This protein binds this small molecule.
Small molecule (SMILES): CC(C)CCC[C@@H](C)[C@H]1CC[C@H]2[C@@H]3CC=C4C[C@@H](O)CC[C@]4(C)[C@H]3CC[C@]12C

Sequence of chain 1.D:
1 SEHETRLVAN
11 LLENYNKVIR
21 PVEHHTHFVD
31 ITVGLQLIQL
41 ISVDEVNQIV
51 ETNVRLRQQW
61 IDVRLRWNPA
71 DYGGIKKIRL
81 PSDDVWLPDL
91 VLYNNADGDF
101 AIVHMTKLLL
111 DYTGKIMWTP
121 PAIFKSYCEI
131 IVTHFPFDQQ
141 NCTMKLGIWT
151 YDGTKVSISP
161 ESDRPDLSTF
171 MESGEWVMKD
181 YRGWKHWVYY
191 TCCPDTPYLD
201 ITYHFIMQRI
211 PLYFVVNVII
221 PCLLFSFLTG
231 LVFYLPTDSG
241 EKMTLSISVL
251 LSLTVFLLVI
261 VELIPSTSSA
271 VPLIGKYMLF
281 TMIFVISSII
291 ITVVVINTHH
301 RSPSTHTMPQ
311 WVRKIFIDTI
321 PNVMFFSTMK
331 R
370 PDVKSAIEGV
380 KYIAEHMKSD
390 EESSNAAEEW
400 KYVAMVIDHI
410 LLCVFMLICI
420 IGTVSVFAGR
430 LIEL

Binding-site contacts:
Ligand atom C4 contacts residue TYR234 of chain 1.D at 4.4 Å (hydrophobic).
Ligand atom C27 contacts residue LEU438 of chain 1.C at 4.4 Å (hydrophobic).
Ligand atom C3 contacts residue THR328 of chain 1.D at 4.5 Å.
Ligand atom C2 contacts residue TYR234 of chain 1.D at 3.9 Å (hydrophobic).
Ligand atom C4 contacts residue LEU304 of chain 1.C at 4.4 Å (hydrophobic).
Ligand atom C27 contacts residue VAL442 of chain 1.C at 3.8 Å (hydrophobic).
Ligand atom C19 contacts residue VAL300 of chain 1.C at 3.8 Å (hydrophobic).
Ligand atom C18 contacts residue VAL300 of chain 1.C at 4.2 Å (hydrophobic).
Ligand atom O1 contacts residue TYR234 of chain 1.D at 4.3 Å.
Ligand atom O1 contacts residue THR328 of chain 1.D at 3.1 Å.
Ligand atom C7 contacts residue PHE322 of chain 1.C at 4.3 Å (hydrophobic).
Ligand atom C16 contacts residue PHE439 of chain 1.C at 3.9 Å (hydrophobic).
Ligand atom C18 contacts residue PHE439 of chain 1.C at 4.3 Å (hydrophobic).
Ligand atom C7 contacts residue TRP317 of chain 1.C at 4.4 Å (hydrophobic).
Ligand atom O1 contacts residue ARG307 of chain 1.C at 3.5 Å (salt-bridge).
Ligand atom C15 contacts residue PHE322 of chain 1.C at 4.2 Å (hydrophobic).
Ligand atom C19 contacts residue TYR234 of chain 1.D at 3.8 Å (hydrophobic).
Ligand atom C5 contacts residue ILE318 of chain 1.C at 4.5 Å (hydrophobic).
Ligand atom C4 contacts residue ARG307 of chain 1.C at 3.7 Å.
Ligand atom C6 contacts residue TRP317 of chain 1.C at 4.2 Å (hydrophobic).
Ligand atom C8 contacts residue VAL300 of chain 1.C at 4.4 Å (hydrophobic).
Ligand atom C22 contacts residue PHE439 of chain 1.C at 4.1 Å (hydrophobic).
Ligand atom C3 contacts residue TYR234 of chain 1.D at 4.4 Å (hydrophobic).
Ligand atom C15 contacts residue PHE439 of chain 1.C at 3.8 Å (hydrophobic).
Ligand atom C18 contacts residue LEU297 of chain 1.C at 4.3 Å (hydrophobic).
Ligand atom C3 contacts residue ARG307 of chain 1.C at 4.1 Å.
Ligand atom C4 contacts residue ILE318 of chain 1.C at 4.0 Å (hydrophobic).
Ligand atom C6 contacts residue ILE318 of chain 1.C at 4.0 Å (hydrophobic).
Ligand atom C6 contacts residue LEU304 of chain 1.C at 4.3 Å (hydrophobic).

Sequence of chain 1.C:
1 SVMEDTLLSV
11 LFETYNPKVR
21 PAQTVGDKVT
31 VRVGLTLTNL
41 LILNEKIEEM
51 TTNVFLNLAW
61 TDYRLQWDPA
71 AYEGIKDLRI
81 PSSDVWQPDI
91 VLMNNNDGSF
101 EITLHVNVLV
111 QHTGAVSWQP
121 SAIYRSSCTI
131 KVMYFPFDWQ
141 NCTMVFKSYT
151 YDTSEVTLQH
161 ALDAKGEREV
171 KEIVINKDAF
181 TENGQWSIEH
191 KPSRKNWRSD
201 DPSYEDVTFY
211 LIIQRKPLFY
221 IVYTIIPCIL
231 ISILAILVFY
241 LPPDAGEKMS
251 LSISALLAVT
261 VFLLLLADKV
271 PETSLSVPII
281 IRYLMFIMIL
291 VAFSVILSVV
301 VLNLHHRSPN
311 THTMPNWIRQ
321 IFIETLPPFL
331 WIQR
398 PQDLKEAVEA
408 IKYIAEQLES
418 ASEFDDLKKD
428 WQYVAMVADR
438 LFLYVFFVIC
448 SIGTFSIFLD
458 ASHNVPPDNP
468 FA